Sequence of chain 2.A:
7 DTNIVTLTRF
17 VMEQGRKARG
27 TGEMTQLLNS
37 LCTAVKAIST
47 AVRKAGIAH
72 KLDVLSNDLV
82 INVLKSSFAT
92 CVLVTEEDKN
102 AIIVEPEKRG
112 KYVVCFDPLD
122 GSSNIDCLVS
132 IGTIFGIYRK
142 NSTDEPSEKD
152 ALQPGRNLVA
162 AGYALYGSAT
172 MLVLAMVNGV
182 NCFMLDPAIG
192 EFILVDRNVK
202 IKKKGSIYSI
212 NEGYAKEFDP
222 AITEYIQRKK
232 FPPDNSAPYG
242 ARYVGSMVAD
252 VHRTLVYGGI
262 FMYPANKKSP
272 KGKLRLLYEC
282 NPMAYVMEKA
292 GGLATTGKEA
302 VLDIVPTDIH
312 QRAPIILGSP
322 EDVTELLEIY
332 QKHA

Sequence of chain 2.B:
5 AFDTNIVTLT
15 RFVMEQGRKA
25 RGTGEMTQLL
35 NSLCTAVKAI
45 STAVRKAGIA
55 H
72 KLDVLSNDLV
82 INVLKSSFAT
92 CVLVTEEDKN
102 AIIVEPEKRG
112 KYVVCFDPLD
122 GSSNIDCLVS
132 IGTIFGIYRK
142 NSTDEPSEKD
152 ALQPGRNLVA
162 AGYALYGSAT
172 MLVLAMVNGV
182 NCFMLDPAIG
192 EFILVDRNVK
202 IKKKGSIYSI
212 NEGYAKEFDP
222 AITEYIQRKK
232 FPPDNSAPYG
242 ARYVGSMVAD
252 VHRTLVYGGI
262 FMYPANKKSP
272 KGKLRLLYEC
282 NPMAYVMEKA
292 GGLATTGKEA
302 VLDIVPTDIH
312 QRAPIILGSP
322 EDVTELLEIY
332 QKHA

The protein below binds the small molecule below.
Small molecule (SMILES): O=P(O)(O)OC[C@@H]1O[C@H](COP(=O)(O)O)[C@@H](O)[C@@H]1O

Binding-site contacts:
Ligand atom P2 contacts residue TYR264 of chain 2.A at 3.5 Å.
Ligand atom P1 contacts residue GLY122 of chain 2.A at 3.2 Å.
Ligand atom O1P contacts residue ASP121 of chain 2.A at 2.5 Å (salt-bridge).
Ligand atom O4 contacts residue MET248 of chain 2.A at 3.2 Å (h-bond).
Ligand atom O1P contacts residue GLY122 of chain 2.A at 3.2 Å (h-bond).
Ligand atom O1P contacts residue ASP118 of chain 2.A at 3.3 Å (salt-bridge).
Ligand atom O5P contacts residue TYR264 of chain 2.A at 2.3 Å (h-bond).
Ligand atom O3 contacts residue ASP121 of chain 2.A at 2.8 Å (salt-bridge).
Ligand atom O3P contacts residue ZN1 of chain 2.C at 3.3 Å.
Ligand atom O1P contacts residue ZN1 of chain 2.D at 3.0 Å.
Ligand atom O1P contacts residue ZN1 of chain 2.C at 2.4 Å.
Ligand atom O3P contacts residue GLU280 of chain 2.A at 3.5 Å (salt-bridge).
Ligand atom O1 contacts residue ASP121 of chain 2.A at 3.6 Å.
Ligand atom P2 contacts residue LYS274 of chain 2.A at 3.8 Å.
Ligand atom O6 contacts residue TYR264 of chain 2.A at 3.0 Å.
Ligand atom O5P contacts residue TYR215 of chain 2.A at 3.0 Å (h-bond).
Ligand atom O6P contacts residue TYR264 of chain 2.A at 3.3 Å.
Ligand atom O3 contacts residue MET248 of chain 2.A at 3.1 Å (h-bond).
Ligand atom O2P contacts residue GLY122 of chain 2.A at 3.4 Å (h-bond).
Ligand atom O4 contacts residue SER247 of chain 2.A at 3.3 Å (h-bond).
Ligand atom O5 contacts residue LYS274 of chain 2.A at 3.1 Å.
Ligand atom P1 contacts residue ZN1 of chain 2.C at 3.3 Å.
Ligand atom O6P contacts residue ASN212 of chain 2.A at 3.2 Å (h-bond).
Ligand atom O1 contacts residue GLY122 of chain 2.A at 2.6 Å (h-bond).
Ligand atom O2P contacts residue GLU97 of chain 2.A at 3.6 Å.
Ligand atom C3 contacts residue MET248 of chain 2.A at 3.5 Å (hydrophobic).
Ligand atom C5 contacts residue LYS274 of chain 2.A at 3.6 Å.
Ligand atom C6 contacts residue LYS274 of chain 2.A at 3.0 Å.
Ligand atom O6P contacts residue TYR244 of chain 2.A at 3.0 Å (h-bond).
Ligand atom C1 contacts residue GLY122 of chain 2.A at 3.7 Å.
Ligand atom O4 contacts residue GLY246 of chain 2.A at 3.2 Å.
Ligand atom O3P contacts residue GLU97 of chain 2.A at 3.8 Å.
Ligand atom O5P contacts residue LYS274 of chain 2.A at 3.7 Å.
Ligand atom O1P contacts residue GLU280 of chain 2.A at 3.6 Å (salt-bridge).
Ligand atom C4 contacts residue GLY246 of chain 2.A at 3.3 Å.
Ligand atom O4P contacts residue ARG243 of chain 2.B at 3.0 Å (salt-bridge).
Ligand atom P1 contacts residue ZN1 of chain 2.D at 3.2 Å.
Ligand atom O3 contacts residue SER247 of chain 2.A at 3.5 Å.
Ligand atom O6 contacts residue LYS274 of chain 2.A at 3.0 Å (salt-bridge).
Ligand atom O2P contacts residue ZN1 of chain 2.D at 2.5 Å.